Sequence of chain 1.A:
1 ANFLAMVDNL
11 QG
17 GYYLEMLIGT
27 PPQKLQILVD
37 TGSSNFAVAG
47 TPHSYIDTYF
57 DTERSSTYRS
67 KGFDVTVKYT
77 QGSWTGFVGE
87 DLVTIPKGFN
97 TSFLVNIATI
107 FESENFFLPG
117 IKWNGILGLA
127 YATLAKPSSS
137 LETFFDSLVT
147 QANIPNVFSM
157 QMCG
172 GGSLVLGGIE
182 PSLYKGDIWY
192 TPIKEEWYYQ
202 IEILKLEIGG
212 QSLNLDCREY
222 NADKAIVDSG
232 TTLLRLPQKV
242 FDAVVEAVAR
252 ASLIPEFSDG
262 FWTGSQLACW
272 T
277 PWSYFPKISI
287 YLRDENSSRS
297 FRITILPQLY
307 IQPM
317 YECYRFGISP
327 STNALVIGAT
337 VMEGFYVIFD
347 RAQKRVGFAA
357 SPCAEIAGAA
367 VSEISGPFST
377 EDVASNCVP

A small-molecule ligand and the protein it binds are described below.
Small molecule (SMILES): CN1C(=O)C[C@@](C)(c2cccc(NC(=O)c3ccc(OCC(F)(F)F)cn3)c2)N=C1N

Binding-site contacts:
Ligand atom C5 contacts residue ASP36 of chain 1.A at 3.4 Å.
Ligand atom N22 contacts residue GLY231 of chain 1.A at 3.0 Å (h-bond).
Ligand atom C20 contacts residue GLY17 of chain 1.A at 3.8 Å.
Ligand atom O26 contacts residue GLY17 of chain 1.A at 3.4 Å.
Ligand atom C18 contacts residue GLY17 of chain 1.A at 3.4 Å.
Ligand atom C18 contacts residue THR233 of chain 1.A at 3.7 Å.
Ligand atom C19 contacts residue GLY17 of chain 1.A at 3.0 Å.
Ligand atom C14 contacts residue ASP36 of chain 1.A at 3.7 Å.
Ligand atom F29 contacts residue TYR18 of chain 1.A at 3.5 Å.
Ligand atom C24 contacts residue LEU34 of chain 1.A at 3.8 Å (hydrophobic).
Ligand atom C19 contacts residue THR233 of chain 1.A at 3.8 Å.
Ligand atom C5 contacts residue ASP229 of chain 1.A at 3.7 Å.
Ligand atom N15 contacts residue ASP229 of chain 1.A at 2.6 Å (salt-bridge).
Ligand atom N13 contacts residue GLY231 of chain 1.A at 2.9 Å (h-bond).
Ligand atom C27 contacts residue GLY17 of chain 1.A at 2.9 Å.
Ligand atom F31 contacts residue GLU339 of chain 1.A at 3.4 Å.
Ligand atom C1 contacts residue ASP36 of chain 1.A at 3.5 Å.
Ligand atom N6 contacts residue ASP36 of chain 1.A at 2.6 Å (salt-bridge).
Ligand atom C5 contacts residue GLY231 of chain 1.A at 3.7 Å.
Ligand atom C23 contacts residue GLY231 of chain 1.A at 3.6 Å.
Ligand atom N13 contacts residue LEU34 of chain 1.A at 3.7 Å.
Ligand atom C24 contacts residue GLY231 of chain 1.A at 3.8 Å.
Ligand atom C12 contacts residue GLY231 of chain 1.A at 3.3 Å.
Ligand atom C7 contacts residue GLY231 of chain 1.A at 3.5 Å.
Ligand atom N15 contacts residue ASP36 of chain 1.A at 2.7 Å (salt-bridge).
Ligand atom F30 contacts residue THR233 of chain 1.A at 3.0 Å.
Ligand atom C23 contacts residue SER230 of chain 1.A at 3.3 Å.
Ligand atom F31 contacts residue TYR18 of chain 1.A at 3.8 Å.
Ligand atom F29 contacts residue GLU339 of chain 1.A at 3.5 Å.
Ligand atom C11 contacts residue ILE122 of chain 1.A at 3.8 Å (hydrophobic).
Ligand atom C14 contacts residue ILE122 of chain 1.A at 3.8 Å (hydrophobic).
Ligand atom F31 contacts residue ALA335 of chain 1.A at 2.6 Å.
Ligand atom N15 contacts residue GLY38 of chain 1.A at 3.8 Å.
Ligand atom C17 contacts residue ASP229 of chain 1.A at 3.3 Å.
Ligand atom C17 contacts residue THR232 of chain 1.A at 3.0 Å.
Ligand atom C21 contacts residue GLY231 of chain 1.A at 3.8 Å.
Ligand atom C17 contacts residue GLY231 of chain 1.A at 3.5 Å.
Ligand atom N15 contacts residue GLY231 of chain 1.A at 3.6 Å.
Ligand atom N4 contacts residue GLY231 of chain 1.A at 3.8 Å.
Ligand atom O25 contacts residue TRP119 of chain 1.A at 3.2 Å.